The protein below binds the small molecule below.
Small molecule (SMILES): CC(=O)N[C@H]1[C@H](O[C@H]2[C@H](O)[C@@H](NC(C)=O)CO[C@@H]2CO)O[C@H](CO)[C@@H](O[C@@H]2O[C@H](CO)[C@@H](O)[C@H](O[C@H]3O[C@H](CO)[C@@H](O)[C@H](O)[C@@H]3O)[C@@H]2O)[C@@H]1O

Sequence of chain 1.A:
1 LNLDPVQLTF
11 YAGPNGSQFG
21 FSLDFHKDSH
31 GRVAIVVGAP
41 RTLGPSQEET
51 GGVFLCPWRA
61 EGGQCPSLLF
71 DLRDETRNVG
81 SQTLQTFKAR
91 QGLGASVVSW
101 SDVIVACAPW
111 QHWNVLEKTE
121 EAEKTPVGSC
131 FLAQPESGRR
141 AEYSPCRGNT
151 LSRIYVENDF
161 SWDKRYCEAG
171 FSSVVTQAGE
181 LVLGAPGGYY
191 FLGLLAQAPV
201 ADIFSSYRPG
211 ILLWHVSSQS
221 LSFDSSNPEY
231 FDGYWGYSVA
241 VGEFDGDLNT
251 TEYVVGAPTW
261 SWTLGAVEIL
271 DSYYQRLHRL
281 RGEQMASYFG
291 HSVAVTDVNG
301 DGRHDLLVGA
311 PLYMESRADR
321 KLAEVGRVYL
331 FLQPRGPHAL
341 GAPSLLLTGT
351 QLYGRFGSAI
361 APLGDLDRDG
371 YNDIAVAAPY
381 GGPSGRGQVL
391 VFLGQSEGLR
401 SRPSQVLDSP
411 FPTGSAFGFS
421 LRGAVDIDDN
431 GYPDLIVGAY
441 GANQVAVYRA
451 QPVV

Sequence of chain 1.B:
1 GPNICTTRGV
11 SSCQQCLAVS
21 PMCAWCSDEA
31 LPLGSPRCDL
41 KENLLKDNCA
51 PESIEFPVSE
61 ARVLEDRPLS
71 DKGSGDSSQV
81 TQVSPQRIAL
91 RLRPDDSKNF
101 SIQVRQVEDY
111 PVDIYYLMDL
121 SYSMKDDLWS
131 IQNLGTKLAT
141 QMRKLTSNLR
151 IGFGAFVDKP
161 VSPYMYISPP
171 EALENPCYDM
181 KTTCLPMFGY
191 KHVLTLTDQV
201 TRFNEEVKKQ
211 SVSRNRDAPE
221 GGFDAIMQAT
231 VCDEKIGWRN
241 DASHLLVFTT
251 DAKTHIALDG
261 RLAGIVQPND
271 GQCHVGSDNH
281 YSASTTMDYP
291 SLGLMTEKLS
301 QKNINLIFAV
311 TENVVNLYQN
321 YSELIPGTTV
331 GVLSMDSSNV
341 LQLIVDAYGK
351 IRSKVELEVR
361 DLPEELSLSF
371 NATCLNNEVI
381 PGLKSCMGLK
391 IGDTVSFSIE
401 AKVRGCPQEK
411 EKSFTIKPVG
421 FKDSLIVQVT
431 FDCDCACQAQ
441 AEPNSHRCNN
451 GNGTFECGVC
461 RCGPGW

Binding-site contacts:
Ligand atom C5 contacts residue ASN320 of chain 1.B at 3.6 Å.
Ligand atom C4 contacts residue ASN320 of chain 1.B at 4.2 Å.
Ligand atom C5 contacts residue SO41 of chain 1.Z at 3.8 Å.
Ligand atom C7 contacts residue ASN320 of chain 1.B at 3.2 Å.
Ligand atom C4 contacts residue SO41 of chain 1.Z at 3.2 Å.
Ligand atom O7 contacts residue MET285 of chain 1.A at 3.5 Å (h-bond).
Ligand atom O7 contacts residue TRP262 of chain 1.A at 4.5 Å.
Ligand atom C8 contacts residue ASN320 of chain 1.B at 4.5 Å.
Ligand atom N2 contacts residue ASN316 of chain 1.B at 3.9 Å.
Ligand atom O4 contacts residue SO41 of chain 1.Z at 3.1 Å (h-bond).
Ligand atom O6 contacts residue ARG281 of chain 1.A at 3.6 Å.
Ligand atom C8 contacts residue ASN316 of chain 1.B at 3.9 Å.
Ligand atom C6 contacts residue SO41 of chain 1.Z at 3.2 Å.
Ligand atom O5 contacts residue ASN320 of chain 1.B at 2.3 Å (h-bond).
Ligand atom C8 contacts residue TRP262 of chain 1.A at 4.1 Å (hydrophobic).
Ligand atom O6 contacts residue SO41 of chain 1.Z at 4.5 Å.
Ligand atom C2 contacts residue ASN320 of chain 1.B at 2.5 Å.
Ligand atom C8 contacts residue LEU317 of chain 1.B at 3.6 Å (hydrophobic).
Ligand atom C1 contacts residue ASN316 of chain 1.B at 4.2 Å.
Ligand atom C7 contacts residue ASN316 of chain 1.B at 4.2 Å.
Ligand atom C1 contacts residue ASN320 of chain 1.B at 1.4 Å.
Ligand atom N2 contacts residue ASN320 of chain 1.B at 3.1 Å (h-bond).
Ligand atom C7 contacts residue LEU317 of chain 1.B at 4.1 Å (hydrophobic).
Ligand atom O7 contacts residue LEU317 of chain 1.B at 4.2 Å.
Ligand atom O6 contacts residue ARG281 of chain 1.A at 4.0 Å.
Ligand atom C3 contacts residue ASN320 of chain 1.B at 3.8 Å.
Ligand atom C6 contacts residue ARG281 of chain 1.A at 3.6 Å.
Ligand atom C6 contacts residue ARG281 of chain 1.A at 4.0 Å.
Ligand atom O7 contacts residue ASN320 of chain 1.B at 2.8 Å (h-bond).